Binding-site contacts:
Ligand atom N2 contacts residue ASN644 of chain 1.B at 2.9 Å (h-bond).
Ligand atom C3 contacts residue ASN644 of chain 1.B at 3.8 Å.
Ligand atom C8 contacts residue HIS642 of chain 1.B at 3.4 Å.
Ligand atom C1 contacts residue ASN644 of chain 1.B at 1.4 Å.
Ligand atom O5 contacts residue ASN644 of chain 1.B at 2.4 Å (h-bond).
Ligand atom C4 contacts residue ASN644 of chain 1.B at 4.2 Å.
Ligand atom C2 contacts residue ASN644 of chain 1.B at 2.4 Å.
Ligand atom C7 contacts residue ASN644 of chain 1.B at 3.2 Å.
Ligand atom O7 contacts residue ASN644 of chain 1.B at 3.1 Å (h-bond).
Ligand atom C8 contacts residue ASN644 of chain 1.B at 4.4 Å.
Ligand atom C5 contacts residue ASN644 of chain 1.B at 3.7 Å.

Sequence of chain 1.B:
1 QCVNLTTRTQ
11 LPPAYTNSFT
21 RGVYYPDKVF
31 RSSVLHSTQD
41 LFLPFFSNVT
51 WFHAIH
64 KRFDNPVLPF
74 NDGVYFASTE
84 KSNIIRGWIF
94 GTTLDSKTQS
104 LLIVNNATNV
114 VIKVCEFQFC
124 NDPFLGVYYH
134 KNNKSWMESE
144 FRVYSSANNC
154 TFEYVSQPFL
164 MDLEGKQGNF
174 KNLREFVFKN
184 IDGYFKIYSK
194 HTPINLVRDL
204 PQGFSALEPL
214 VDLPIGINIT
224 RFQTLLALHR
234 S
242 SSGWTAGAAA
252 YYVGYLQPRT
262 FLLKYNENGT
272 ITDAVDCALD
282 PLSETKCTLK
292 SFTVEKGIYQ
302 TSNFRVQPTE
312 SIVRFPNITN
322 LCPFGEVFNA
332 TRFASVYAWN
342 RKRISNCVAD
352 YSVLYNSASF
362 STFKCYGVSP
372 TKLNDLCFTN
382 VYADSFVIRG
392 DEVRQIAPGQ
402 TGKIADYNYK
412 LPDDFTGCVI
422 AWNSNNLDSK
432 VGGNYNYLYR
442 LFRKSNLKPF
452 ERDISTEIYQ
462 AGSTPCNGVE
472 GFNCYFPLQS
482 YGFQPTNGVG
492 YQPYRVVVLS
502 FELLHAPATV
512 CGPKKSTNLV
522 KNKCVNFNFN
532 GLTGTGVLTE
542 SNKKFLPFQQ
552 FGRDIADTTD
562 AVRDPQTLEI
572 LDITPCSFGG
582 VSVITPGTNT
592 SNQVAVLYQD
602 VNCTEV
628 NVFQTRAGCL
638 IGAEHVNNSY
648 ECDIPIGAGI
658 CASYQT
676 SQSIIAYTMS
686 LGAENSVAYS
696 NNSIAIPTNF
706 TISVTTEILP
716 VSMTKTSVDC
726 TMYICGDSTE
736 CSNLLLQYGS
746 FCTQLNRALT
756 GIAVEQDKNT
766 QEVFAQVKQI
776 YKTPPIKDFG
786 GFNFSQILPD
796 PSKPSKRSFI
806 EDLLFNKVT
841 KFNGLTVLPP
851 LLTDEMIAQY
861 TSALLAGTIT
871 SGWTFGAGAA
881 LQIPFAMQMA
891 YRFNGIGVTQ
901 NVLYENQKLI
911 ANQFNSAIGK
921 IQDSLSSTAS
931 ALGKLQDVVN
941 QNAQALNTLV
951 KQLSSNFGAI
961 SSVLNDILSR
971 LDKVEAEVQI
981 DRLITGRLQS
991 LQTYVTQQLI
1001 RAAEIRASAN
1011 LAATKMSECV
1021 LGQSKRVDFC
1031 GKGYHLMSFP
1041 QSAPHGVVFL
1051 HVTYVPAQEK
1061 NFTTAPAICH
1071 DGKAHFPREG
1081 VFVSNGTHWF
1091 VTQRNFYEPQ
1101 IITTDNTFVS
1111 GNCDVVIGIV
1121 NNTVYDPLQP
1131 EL

A small-molecule ligand and the protein it binds are described below.
Small molecule (SMILES): CC(=O)N[C@@H]1[C@@H](O)[C@H](O)[C@@H](CO)O[C@H]1O